Sequence of chain 41.G:
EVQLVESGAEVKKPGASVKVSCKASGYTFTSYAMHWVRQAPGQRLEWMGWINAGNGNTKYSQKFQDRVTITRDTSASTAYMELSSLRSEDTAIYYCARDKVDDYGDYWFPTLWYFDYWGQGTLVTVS

Binding-site contacts:
Ligand atom O7 contacts residue ARG89 of chain 41.E at 4.0 Å.
Ligand atom O7 contacts residue ASN67 of chain 41.E at 4.1 Å.
Ligand atom C3 contacts residue ASN67 of chain 41.E at 3.8 Å.
Ligand atom N2 contacts residue GLN65 of chain 41.G at 4.4 Å.
Ligand atom C1 contacts residue GLN65 of chain 41.G at 3.7 Å.
Ligand atom O6 contacts residue GLN65 of chain 41.G at 4.2 Å.
Ligand atom O4 contacts residue ASP66 of chain 41.G at 4.2 Å.
Ligand atom C2 contacts residue ASN67 of chain 41.E at 2.5 Å.
Ligand atom N2 contacts residue ASN67 of chain 41.E at 3.1 Å (h-bond).
Ligand atom O3 contacts residue ASN67 of chain 41.E at 4.4 Å.
Ligand atom C6 contacts residue TYR60 of chain 41.G at 3.8 Å (hydrophobic).
Ligand atom C5 contacts residue TYR60 of chain 41.G at 4.2 Å (hydrophobic).
Ligand atom O5 contacts residue ASN67 of chain 41.E at 2.4 Å (h-bond).
Ligand atom C3 contacts residue GLN65 of chain 41.G at 4.1 Å.
Ligand atom C3 contacts residue ASP66 of chain 41.G at 4.3 Å.
Ligand atom O7 contacts residue MET118 of chain 41.E at 3.9 Å.
Ligand atom C5 contacts residue ASN67 of chain 41.E at 3.6 Å.
Ligand atom C7 contacts residue ASN67 of chain 41.E at 3.6 Å.
Ligand atom O5 contacts residue GLN65 of chain 41.G at 3.9 Å.
Ligand atom C8 contacts residue ASN67 of chain 41.E at 3.6 Å.
Ligand atom O3 contacts residue GLN65 of chain 41.G at 3.2 Å.
Ligand atom O6 contacts residue ASP66 of chain 41.G at 2.8 Å (salt-bridge).
Ligand atom O3 contacts residue ASP66 of chain 41.G at 3.8 Å.
Ligand atom O5 contacts residue TYR60 of chain 41.G at 3.5 Å.
Ligand atom C1 contacts residue ASN67 of chain 41.E at 1.4 Å.
Ligand atom C2 contacts residue GLN65 of chain 41.G at 3.4 Å.
Ligand atom C4 contacts residue ASP66 of chain 41.G at 3.8 Å.
Ligand atom C6 contacts residue GLN65 of chain 41.G at 4.1 Å.
Ligand atom C4 contacts residue ASN67 of chain 41.E at 4.2 Å.
Ligand atom C6 contacts residue ASP66 of chain 41.G at 4.2 Å.
Ligand atom C8 contacts residue GLN65 of chain 41.G at 3.5 Å.

Sequence of chain 41.E:
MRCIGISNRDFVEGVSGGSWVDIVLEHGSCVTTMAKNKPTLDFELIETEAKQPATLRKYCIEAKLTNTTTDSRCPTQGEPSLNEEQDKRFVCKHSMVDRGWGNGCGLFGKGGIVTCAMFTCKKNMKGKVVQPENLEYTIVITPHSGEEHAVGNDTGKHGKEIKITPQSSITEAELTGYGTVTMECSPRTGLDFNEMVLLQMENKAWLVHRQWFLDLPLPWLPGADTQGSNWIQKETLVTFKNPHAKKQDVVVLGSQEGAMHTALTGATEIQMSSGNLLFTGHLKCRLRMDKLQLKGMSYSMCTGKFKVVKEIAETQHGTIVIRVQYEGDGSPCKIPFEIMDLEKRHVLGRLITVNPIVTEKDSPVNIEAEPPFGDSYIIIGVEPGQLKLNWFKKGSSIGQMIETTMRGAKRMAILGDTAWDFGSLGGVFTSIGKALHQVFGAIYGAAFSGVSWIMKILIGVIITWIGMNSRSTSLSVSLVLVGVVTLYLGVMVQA

A small-molecule ligand and the protein it binds are described below.
Small molecule (SMILES): CC(=O)N[C@@H]1[C@@H](O)[C@H](O)[C@@H](CO)O[C@H]1O